Binding-site contacts:
Ligand atom O3 contacts residue ALA14 of chain 2.B at 3.6 Å.
Ligand atom C1 contacts residue CYS11 of chain 2.A at 3.9 Å (hydrophobic).
Ligand atom C6 contacts residue CYS7 of chain 2.B at 4.0 Å (hydrophobic).
Ligand atom C3 contacts residue LEU16 of chain 2.A at 4.5 Å (hydrophobic).
Ligand atom C4 contacts residue LEU11 of chain 2.B at 4.0 Å (hydrophobic).
Ligand atom O1 contacts residue ILE10 of chain 2.A at 3.4 Å.
Ligand atom C1 contacts residue CYS6 of chain 2.A at 3.4 Å (hydrophobic).
Ligand atom C2 contacts residue LEU16 of chain 2.A at 4.4 Å (hydrophobic).
Ligand atom O3 contacts residue LEU17 of chain 1.B at 3.5 Å.
Ligand atom C3 contacts residue LEU11 of chain 2.B at 4.3 Å (hydrophobic).
Ligand atom C3 contacts residue HIS5 of chain 2.D at 3.2 Å.
Ligand atom C4 contacts residue HIS5 of chain 2.D at 3.6 Å.
Ligand atom C1 contacts residue ILE10 of chain 2.A at 4.5 Å (hydrophobic).
Ligand atom O1 contacts residue LEU11 of chain 2.B at 4.4 Å.
Ligand atom C6 contacts residue LEU11 of chain 2.B at 3.5 Å (hydrophobic).
Ligand atom C1 contacts residue LEU11 of chain 2.B at 3.8 Å (hydrophobic).
Ligand atom C5 contacts residue HIS10 of chain 2.B at 4.0 Å.
Ligand atom C2 contacts residue ILE10 of chain 2.A at 4.3 Å (hydrophobic).
Ligand atom O1 contacts residue VAL2 of chain 2.D at 4.3 Å.
Ligand atom C2 contacts residue CYS11 of chain 2.A at 3.9 Å (hydrophobic).
Ligand atom C3 contacts residue ALA14 of chain 2.B at 4.3 Å (hydrophobic).
Ligand atom C2 contacts residue LEU11 of chain 2.B at 4.2 Å (hydrophobic).
Ligand atom O1 contacts residue SER9 of chain 2.A at 3.6 Å.
Ligand atom C5 contacts residue CYS7 of chain 2.B at 4.1 Å (hydrophobic).
Ligand atom C5 contacts residue HIS5 of chain 2.D at 4.0 Å.
Ligand atom O1 contacts residue CYS6 of chain 2.A at 2.6 Å (h-bond).
Ligand atom C6 contacts residue HIS5 of chain 2.D at 4.2 Å.
Ligand atom C5 contacts residue LEU6 of chain 2.D at 4.0 Å (hydrophobic).
Ligand atom O3 contacts residue LEU16 of chain 2.A at 3.8 Å.
Ligand atom C2 contacts residue HIS5 of chain 2.D at 3.6 Å.
Ligand atom O1 contacts residue CYS11 of chain 2.A at 2.9 Å (h-bond).
Ligand atom C4 contacts residue ALA14 of chain 2.B at 4.5 Å (hydrophobic).
Ligand atom C6 contacts residue CYS6 of chain 2.A at 3.3 Å (hydrophobic).
Ligand atom C1 contacts residue HIS5 of chain 2.D at 4.1 Å.
Ligand atom C4 contacts residue HIS10 of chain 2.B at 4.0 Å.
Ligand atom O3 contacts residue HIS5 of chain 2.D at 3.1 Å (h-bond).
Ligand atom C5 contacts residue LEU11 of chain 2.B at 3.6 Å (hydrophobic).

Sequence of chain 2.A:
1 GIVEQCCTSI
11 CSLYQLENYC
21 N

A small-molecule ligand and the protein it binds are described below.
Small molecule (SMILES): Oc1cccc(O)c1

Sequence of chain 2.D:
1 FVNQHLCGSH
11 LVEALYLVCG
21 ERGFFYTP

Sequence of chain 1.B:
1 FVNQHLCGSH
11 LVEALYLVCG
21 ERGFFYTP

Sequence of chain 2.B:
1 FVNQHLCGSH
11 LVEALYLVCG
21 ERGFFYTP